Sequence of chain 1.E:
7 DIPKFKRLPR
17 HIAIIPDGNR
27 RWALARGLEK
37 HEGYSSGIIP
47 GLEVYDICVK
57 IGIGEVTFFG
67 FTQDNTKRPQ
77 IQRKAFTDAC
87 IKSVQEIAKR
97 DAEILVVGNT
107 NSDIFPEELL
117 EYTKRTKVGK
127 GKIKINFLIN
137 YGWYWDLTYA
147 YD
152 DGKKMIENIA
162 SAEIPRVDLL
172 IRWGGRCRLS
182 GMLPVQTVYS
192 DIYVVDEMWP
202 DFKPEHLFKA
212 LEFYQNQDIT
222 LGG

Binding-site contacts:
Ligand atom C15 contacts residue FV31 of chain 1.BA at 0.3 Å.
Ligand atom C19 contacts residue FQ01 of chain 1.Z at 0.6 Å.
Ligand atom C13 contacts residue FQ01 of chain 1.Z at 0.4 Å.
Ligand atom C2 contacts residue FV31 of chain 1.BA at 0.9 Å.
Ligand atom C12 contacts residue FV31 of chain 1.BA at 0.3 Å.
Ligand atom C7 contacts residue FV31 of chain 1.BA at 0.3 Å.
Ligand atom C18 contacts residue FV31 of chain 1.BA at 0.1 Å.
Ligand atom C6 contacts residue FV31 of chain 1.BA at 0.6 Å.
Ligand atom C10 contacts residue FQ01 of chain 1.Z at 1.1 Å.
Ligand atom C14 contacts residue FQ01 of chain 1.Z at 1.3 Å.
Ligand atom C8 contacts residue FV31 of chain 1.BA at 0.4 Å.
Ligand atom C6 contacts residue FQ01 of chain 1.Z at 0.6 Å.
Ligand atom O5 contacts residue FV31 of chain 1.BA at 1.2 Å (h-bond).
Ligand atom C11 contacts residue FV31 of chain 1.BA at 0.6 Å.
Ligand atom C17 contacts residue FV31 of chain 1.BA at 0.1 Å.
Ligand atom C9 contacts residue FQ01 of chain 1.Z at 0.8 Å.
Ligand atom O6 contacts residue FV31 of chain 1.BA at 1.1 Å.
Ligand atom C9 contacts residue FV31 of chain 1.BA at 0.5 Å.
Ligand atom C19 contacts residue FV31 of chain 1.BA at 0.2 Å.
Ligand atom C20 contacts residue FV31 of chain 1.BA at 0.1 Å.
Ligand atom C17 contacts residue FQ01 of chain 1.Z at 0.4 Å.
Ligand atom C16 contacts residue FQ01 of chain 1.Z at 0.6 Å.
Ligand atom C2 contacts residue FQ01 of chain 1.Z at 1.1 Å.
Ligand atom C1 contacts residue FQ01 of chain 1.Z at 0.8 Å.
Ligand atom C20 contacts residue FQ01 of chain 1.Z at 0.6 Å.
Ligand atom C14 contacts residue FV31 of chain 1.BA at 0.6 Å.
Ligand atom C15 contacts residue FQ01 of chain 1.Z at 0.8 Å.
Ligand atom C7 contacts residue FQ01 of chain 1.Z at 0.5 Å.
Ligand atom C8 contacts residue FQ01 of chain 1.Z at 0.4 Å.
Ligand atom C3 contacts residue FQ01 of chain 1.Z at 0.7 Å.
Ligand atom O5 contacts residue FQ01 of chain 1.Z at 0.9 Å (h-bond).
Ligand atom O1 contacts residue FV31 of chain 1.BA at 1.0 Å (h-bond).
Ligand atom C12 contacts residue FQ01 of chain 1.Z at 0.6 Å.
Ligand atom C3 contacts residue FV31 of chain 1.BA at 1.1 Å.
Ligand atom O1 contacts residue FQ01 of chain 1.Z at 1.1 Å (h-bond).
Ligand atom C10 contacts residue FV31 of chain 1.BA at 0.8 Å.
Ligand atom C18 contacts residue FQ01 of chain 1.Z at 0.4 Å.
Ligand atom C11 contacts residue FQ01 of chain 1.Z at 1.2 Å.
Ligand atom C16 contacts residue FV31 of chain 1.BA at 0.2 Å.
Ligand atom C13 contacts residue FV31 of chain 1.BA at 0.1 Å.

A small-molecule ligand and the protein it binds are described below.
Small molecule (SMILES): CC(C)=CCC/C(C)=C/CC/C(C)=C/COC[C@H](O)CO